Sequence of chain 1.B:
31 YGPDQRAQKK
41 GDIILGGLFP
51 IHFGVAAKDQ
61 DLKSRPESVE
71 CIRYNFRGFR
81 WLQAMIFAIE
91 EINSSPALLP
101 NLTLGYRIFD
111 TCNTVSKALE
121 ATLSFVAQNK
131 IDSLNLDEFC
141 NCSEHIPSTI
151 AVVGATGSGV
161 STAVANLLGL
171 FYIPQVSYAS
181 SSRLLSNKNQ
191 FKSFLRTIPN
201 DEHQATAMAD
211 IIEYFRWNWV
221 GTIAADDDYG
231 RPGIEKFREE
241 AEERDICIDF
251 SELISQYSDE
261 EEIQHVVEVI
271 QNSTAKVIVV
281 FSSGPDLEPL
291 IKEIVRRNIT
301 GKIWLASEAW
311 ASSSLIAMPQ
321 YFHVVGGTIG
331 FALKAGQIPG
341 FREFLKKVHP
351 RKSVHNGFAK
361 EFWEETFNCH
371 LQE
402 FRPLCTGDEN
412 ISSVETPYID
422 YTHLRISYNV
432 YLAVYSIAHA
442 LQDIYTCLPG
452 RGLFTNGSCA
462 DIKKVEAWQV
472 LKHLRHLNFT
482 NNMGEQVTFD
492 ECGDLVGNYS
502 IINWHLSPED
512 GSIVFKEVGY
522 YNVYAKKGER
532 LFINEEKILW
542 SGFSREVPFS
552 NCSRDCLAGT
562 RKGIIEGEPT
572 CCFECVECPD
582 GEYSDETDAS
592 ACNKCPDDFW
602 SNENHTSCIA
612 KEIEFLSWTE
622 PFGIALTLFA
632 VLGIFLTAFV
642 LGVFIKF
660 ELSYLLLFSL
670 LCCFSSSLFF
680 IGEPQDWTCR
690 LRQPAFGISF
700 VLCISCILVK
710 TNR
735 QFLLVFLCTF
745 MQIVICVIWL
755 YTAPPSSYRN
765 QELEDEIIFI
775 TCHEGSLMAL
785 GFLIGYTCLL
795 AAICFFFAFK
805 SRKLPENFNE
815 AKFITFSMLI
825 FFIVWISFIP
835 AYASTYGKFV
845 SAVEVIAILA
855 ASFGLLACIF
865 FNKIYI

Binding-site contacts:
Ligand atom C8 contacts residue GLU268 of chain 1.B at 3.7 Å.
Ligand atom O7 contacts residue ASN272 of chain 1.B at 3.4 Å (h-bond).
Ligand atom O5 contacts residue ASN272 of chain 1.B at 2.4 Å (h-bond).
Ligand atom C4 contacts residue ASN272 of chain 1.B at 4.2 Å.
Ligand atom C1 contacts residue ASN272 of chain 1.B at 1.4 Å.
Ligand atom C2 contacts residue ASN272 of chain 1.B at 2.4 Å.
Ligand atom C5 contacts residue ASN272 of chain 1.B at 3.7 Å.
Ligand atom N2 contacts residue ASN272 of chain 1.B at 2.8 Å (h-bond).
Ligand atom C3 contacts residue ASN272 of chain 1.B at 3.7 Å.
Ligand atom C8 contacts residue ASN272 of chain 1.B at 4.5 Å.
Ligand atom N2 contacts residue GLU268 of chain 1.B at 4.1 Å.
Ligand atom C7 contacts residue ASN272 of chain 1.B at 3.3 Å.
Ligand atom C7 contacts residue GLU268 of chain 1.B at 4.5 Å.
Ligand atom C8 contacts residue VAL269 of chain 1.B at 4.1 Å (hydrophobic).

The protein below binds the small molecule below.
Small molecule (SMILES): CC(=O)N[C@@H]1[C@@H](O)[C@H](O)[C@@H](CO)O[C@H]1O